This protein binds this small molecule.
Small molecule (SMILES): OC[C@H]1O[C@H](O)[C@H](O)[C@@H](O)[C@@H]1O

Sequence of chain 1.B:
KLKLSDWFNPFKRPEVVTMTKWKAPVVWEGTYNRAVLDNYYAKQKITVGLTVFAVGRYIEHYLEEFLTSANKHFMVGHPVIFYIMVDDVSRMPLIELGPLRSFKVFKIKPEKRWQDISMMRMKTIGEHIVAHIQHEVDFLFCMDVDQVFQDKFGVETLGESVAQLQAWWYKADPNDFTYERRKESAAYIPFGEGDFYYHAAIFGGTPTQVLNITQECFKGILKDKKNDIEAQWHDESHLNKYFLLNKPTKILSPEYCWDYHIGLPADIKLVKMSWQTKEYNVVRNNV

Binding-site contacts:
Ligand atom C4 contacts residue SER120 of chain 1.B at 3.7 Å.
Ligand atom O3 contacts residue ASP237 of chain 1.B at 3.1 Å (salt-bridge).
Ligand atom O4 contacts residue UDP1 of chain 1.E at 2.9 Å (h-bond).
Ligand atom O3 contacts residue ARG123 of chain 1.B at 3.4 Å (salt-bridge).
Ligand atom O6 contacts residue TYR282 of chain 1.B at 4.1 Å.
Ligand atom C1 contacts residue UDP1 of chain 1.E at 3.9 Å.
Ligand atom C5 contacts residue HIS236 of chain 1.B at 3.8 Å.
Ligand atom C2 contacts residue GLU238 of chain 1.B at 3.6 Å.
Ligand atom O6 contacts residue TRP116 of chain 1.B at 3.5 Å.
Ligand atom O3 contacts residue UDP1 of chain 1.E at 3.4 Å.
Ligand atom C3 contacts residue SER120 of chain 1.B at 3.5 Å.
Ligand atom C4 contacts residue UDP1 of chain 1.E at 3.6 Å.
Ligand atom O6 contacts residue ARG286 of chain 1.B at 3.1 Å (salt-bridge).
Ligand atom C6 contacts residue TRP235 of chain 1.B at 4.1 Å (hydrophobic).
Ligand atom C6 contacts residue HIS236 of chain 1.B at 3.3 Å.
Ligand atom C3 contacts residue ASP237 of chain 1.B at 4.0 Å.
Ligand atom O5 contacts residue HIS236 of chain 1.B at 3.7 Å.
Ligand atom O2 contacts residue ASP237 of chain 1.B at 3.7 Å.
Ligand atom O3 contacts residue SER120 of chain 1.B at 2.4 Å (h-bond).
Ligand atom O5 contacts residue TRP235 of chain 1.B at 3.2 Å.
Ligand atom C1 contacts residue TRP235 of chain 1.B at 3.3 Å (hydrophobic).
Ligand atom O4 contacts residue ARG286 of chain 1.B at 3.7 Å.
Ligand atom O4 contacts residue SER120 of chain 1.B at 3.4 Å (h-bond).
Ligand atom C6 contacts residue UDP1 of chain 1.E at 3.8 Å.
Ligand atom O1 contacts residue TRP235 of chain 1.B at 4.1 Å.
Ligand atom C1 contacts residue GLU238 of chain 1.B at 3.6 Å.
Ligand atom C6 contacts residue ARG286 of chain 1.B at 4.2 Å.
Ligand atom C2 contacts residue TRP235 of chain 1.B at 3.5 Å (hydrophobic).
Ligand atom C2 contacts residue ASP237 of chain 1.B at 3.9 Å.
Ligand atom O4 contacts residue TRP116 of chain 1.B at 3.7 Å.
Ligand atom O6 contacts residue UDP1 of chain 1.E at 3.1 Å (h-bond).
Ligand atom O1 contacts residue UDP1 of chain 1.E at 3.0 Å (h-bond).
Ligand atom O2 contacts residue ALA202 of chain 1.B at 3.0 Å.
Ligand atom O5 contacts residue UDP1 of chain 1.E at 3.6 Å.
Ligand atom C3 contacts residue UDP1 of chain 1.E at 3.5 Å.
Ligand atom C5 contacts residue UDP1 of chain 1.E at 3.0 Å.
Ligand atom C6 contacts residue TRP116 of chain 1.B at 3.4 Å (hydrophobic).
Ligand atom C4 contacts residue HIS236 of chain 1.B at 4.0 Å.
Ligand atom O2 contacts residue GLU238 of chain 1.B at 3.1 Å.
Ligand atom O1 contacts residue GLU238 of chain 1.B at 3.6 Å.